Binding-site contacts:
Ligand atom O7 contacts residue MET223 of chain 45.E at 3.5 Å.
Ligand atom C2 contacts residue LYS220 of chain 45.E at 3.7 Å.
Ligand atom C2 contacts residue ASN225 of chain 45.E at 2.5 Å.
Ligand atom N2 contacts residue ASN225 of chain 45.E at 3.0 Å (h-bond).
Ligand atom N2 contacts residue MET223 of chain 45.E at 3.8 Å.
Ligand atom C7 contacts residue ASN225 of chain 45.E at 3.1 Å.
Ligand atom C5 contacts residue MET223 of chain 45.E at 4.0 Å (hydrophobic).
Ligand atom O5 contacts residue ASN225 of chain 45.E at 2.3 Å (h-bond).
Ligand atom O4 contacts residue MET223 of chain 45.E at 3.7 Å.
Ligand atom C8 contacts residue SER252 of chain 45.E at 3.4 Å.
Ligand atom C5 contacts residue ASN225 of chain 45.E at 3.6 Å.
Ligand atom O7 contacts residue SER252 of chain 45.E at 2.9 Å (h-bond).
Ligand atom C6 contacts residue LYS220 of chain 45.E at 4.0 Å.
Ligand atom C3 contacts residue LYS220 of chain 45.E at 4.1 Å.
Ligand atom O3 contacts residue LYS220 of chain 45.E at 3.8 Å.
Ligand atom C5 contacts residue LYS220 of chain 45.E at 4.0 Å.
Ligand atom C3 contacts residue ASN225 of chain 45.E at 3.8 Å.
Ligand atom C6 contacts residue ASP283 of chain 45.E at 3.8 Å.
Ligand atom C7 contacts residue SER252 of chain 45.E at 3.5 Å.
Ligand atom O7 contacts residue ASN225 of chain 45.E at 2.9 Å (h-bond).
Ligand atom O3 contacts residue ASP283 of chain 45.E at 4.3 Å.
Ligand atom C7 contacts residue ARG251 of chain 45.E at 4.0 Å.
Ligand atom C7 contacts residue MET223 of chain 45.E at 3.6 Å (hydrophobic).
Ligand atom C8 contacts residue MET223 of chain 45.E at 3.3 Å (hydrophobic).
Ligand atom C4 contacts residue MET223 of chain 45.E at 4.0 Å (hydrophobic).
Ligand atom C1 contacts residue LYS220 of chain 45.E at 4.0 Å.
Ligand atom C8 contacts residue ARG251 of chain 45.E at 3.5 Å.
Ligand atom O5 contacts residue LYS220 of chain 45.E at 3.4 Å.
Ligand atom C2 contacts residue ASP283 of chain 45.E at 3.8 Å.
Ligand atom N2 contacts residue LYS220 of chain 45.E at 4.1 Å.
Ligand atom C4 contacts residue ASN225 of chain 45.E at 4.2 Å.
Ligand atom O7 contacts residue ARG251 of chain 45.E at 4.3 Å.
Ligand atom C3 contacts residue MET223 of chain 45.E at 3.7 Å (hydrophobic).
Ligand atom O4 contacts residue LYS220 of chain 45.E at 4.2 Å.
Ligand atom C1 contacts residue ASN225 of chain 45.E at 1.4 Å.
Ligand atom C4 contacts residue LYS220 of chain 45.E at 3.4 Å.
Ligand atom O7 contacts residue LYS220 of chain 45.E at 4.0 Å.
Ligand atom O6 contacts residue TYR243 of chain 45.E at 4.0 Å.
Ligand atom C1 contacts residue LYS220 of chain 45.E at 4.2 Å.
Ligand atom O6 contacts residue ASP283 of chain 45.E at 3.8 Å.

A small-molecule ligand and the protein it binds are described below.
Small molecule (SMILES): CC(=O)N[C@H]1[C@H](O[C@H]2[C@H](O)[C@@H](NC(C)=O)CO[C@@H]2CO)O[C@H](CO)[C@@H](O[C@@H]2O[C@H](CO)[C@@H](O)[C@H](O)[C@@H]2O)[C@@H]1O

Sequence of chain 45.E:
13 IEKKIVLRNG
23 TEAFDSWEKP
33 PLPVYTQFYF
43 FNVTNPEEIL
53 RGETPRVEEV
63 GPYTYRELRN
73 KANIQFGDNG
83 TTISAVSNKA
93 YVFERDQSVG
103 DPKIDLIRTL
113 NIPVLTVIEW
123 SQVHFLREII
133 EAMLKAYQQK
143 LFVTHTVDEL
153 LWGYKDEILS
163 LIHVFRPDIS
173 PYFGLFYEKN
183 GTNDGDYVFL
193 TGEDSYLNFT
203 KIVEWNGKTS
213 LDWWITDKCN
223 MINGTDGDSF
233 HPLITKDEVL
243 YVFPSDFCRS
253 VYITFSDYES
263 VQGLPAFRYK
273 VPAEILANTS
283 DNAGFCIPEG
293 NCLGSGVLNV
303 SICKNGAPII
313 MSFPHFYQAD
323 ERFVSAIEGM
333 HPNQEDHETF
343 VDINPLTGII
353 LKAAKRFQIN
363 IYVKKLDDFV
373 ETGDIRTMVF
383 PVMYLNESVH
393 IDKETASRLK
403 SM